Sequence of chain 1.C:
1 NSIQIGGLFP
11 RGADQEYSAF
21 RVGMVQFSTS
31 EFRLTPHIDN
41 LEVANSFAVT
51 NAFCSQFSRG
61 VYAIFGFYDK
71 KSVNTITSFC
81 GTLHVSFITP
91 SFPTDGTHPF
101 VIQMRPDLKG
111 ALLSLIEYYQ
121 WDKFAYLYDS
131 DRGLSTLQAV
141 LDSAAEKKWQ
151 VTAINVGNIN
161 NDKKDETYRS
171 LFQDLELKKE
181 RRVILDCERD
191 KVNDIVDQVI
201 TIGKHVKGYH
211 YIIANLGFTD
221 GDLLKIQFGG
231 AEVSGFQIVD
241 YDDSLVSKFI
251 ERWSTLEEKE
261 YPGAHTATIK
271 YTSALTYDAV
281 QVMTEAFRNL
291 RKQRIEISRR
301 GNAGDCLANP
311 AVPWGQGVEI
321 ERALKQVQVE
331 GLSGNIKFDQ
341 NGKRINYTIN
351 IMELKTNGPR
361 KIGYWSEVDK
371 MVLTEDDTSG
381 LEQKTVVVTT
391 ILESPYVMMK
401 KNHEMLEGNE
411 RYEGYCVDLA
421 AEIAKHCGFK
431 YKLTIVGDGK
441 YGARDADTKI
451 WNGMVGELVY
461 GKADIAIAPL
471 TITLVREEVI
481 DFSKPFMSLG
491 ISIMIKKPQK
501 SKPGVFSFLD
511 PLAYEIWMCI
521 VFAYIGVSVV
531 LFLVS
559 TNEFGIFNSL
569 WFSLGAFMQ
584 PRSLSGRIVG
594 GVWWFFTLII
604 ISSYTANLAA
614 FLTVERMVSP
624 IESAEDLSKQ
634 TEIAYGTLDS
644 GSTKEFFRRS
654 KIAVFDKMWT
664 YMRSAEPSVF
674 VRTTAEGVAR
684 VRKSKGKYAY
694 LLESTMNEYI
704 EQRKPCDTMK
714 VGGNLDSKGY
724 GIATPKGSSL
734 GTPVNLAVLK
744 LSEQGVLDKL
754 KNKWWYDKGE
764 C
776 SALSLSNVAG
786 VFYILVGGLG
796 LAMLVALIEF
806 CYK

Binding-site contacts:
Ligand atom N1 contacts residue GLU696 of chain 1.C at 3.5 Å (salt-bridge).
Ligand atom C6 contacts residue GLU696 of chain 1.C at 3.4 Å.
Ligand atom O92 contacts residue ARG476 of chain 1.C at 3.1 Å (salt-bridge).
Ligand atom N2 contacts residue GLU696 of chain 1.C at 3.8 Å.
Ligand atom O1 contacts residue GLU393 of chain 1.C at 3.6 Å.
Ligand atom O92 contacts residue SER645 of chain 1.C at 3.2 Å.
Ligand atom C7 contacts residue TYR441 of chain 1.C at 3.7 Å (hydrophobic).
Ligand atom C7 contacts residue GLU696 of chain 1.C at 3.8 Å.
Ligand atom O3 contacts residue MET699 of chain 1.C at 3.3 Å.
Ligand atom O1 contacts residue MET699 of chain 1.C at 3.9 Å.
Ligand atom O91 contacts residue ARG476 of chain 1.C at 2.9 Å (salt-bridge).
Ligand atom O4 contacts residue GLU696 of chain 1.C at 4.0 Å.
Ligand atom O91 contacts residue THR471 of chain 1.C at 2.7 Å (h-bond).
Ligand atom N8 contacts residue GLU696 of chain 1.C at 3.8 Å.
Ligand atom O4 contacts residue LEU695 of chain 1.C at 3.7 Å.
Ligand atom O2 contacts residue SER645 of chain 1.C at 2.6 Å (h-bond).
Ligand atom C5 contacts residue GLU696 of chain 1.C at 3.6 Å.
Ligand atom O92 contacts residue THR471 of chain 1.C at 3.4 Å (h-bond).
Ligand atom O2 contacts residue GLY644 of chain 1.C at 3.2 Å.
Ligand atom C2 contacts residue GLU696 of chain 1.C at 3.7 Å.
Ligand atom C2 contacts residue SER645 of chain 1.C at 3.8 Å.
Ligand atom N3 contacts residue LEU641 of chain 1.C at 3.8 Å.
Ligand atom C2 contacts residue THR646 of chain 1.C at 3.7 Å.
Ligand atom C6 contacts residue TYR441 of chain 1.C at 3.8 Å (hydrophobic).
Ligand atom O4 contacts residue THR646 of chain 1.C at 4.0 Å.
Ligand atom C8 contacts residue THR471 of chain 1.C at 3.4 Å.
Ligand atom N8 contacts residue THR471 of chain 1.C at 3.8 Å.
Ligand atom O1 contacts residue TYR441 of chain 1.C at 3.6 Å.
Ligand atom O91 contacts residue TYR441 of chain 1.C at 4.0 Å.
Ligand atom O91 contacts residue LEU470 of chain 1.C at 3.7 Å.
Ligand atom C9 contacts residue ARG476 of chain 1.C at 3.6 Å.
Ligand atom C9 contacts residue THR471 of chain 1.C at 3.0 Å.
Ligand atom N8 contacts residue TYR441 of chain 1.C at 3.4 Å.
Ligand atom O2 contacts residue THR646 of chain 1.C at 3.3 Å (h-bond).
Ligand atom O91 contacts residue PRO469 of chain 1.C at 3.8 Å.
Ligand atom C4 contacts residue THR646 of chain 1.C at 3.9 Å.
Ligand atom N3 contacts residue THR646 of chain 1.C at 3.1 Å (h-bond).
Ligand atom O3 contacts residue GLU696 of chain 1.C at 3.5 Å (salt-bridge).
Ligand atom N8 contacts residue PRO469 of chain 1.C at 3.0 Å (h-bond).
Ligand atom C8 contacts residue GLU696 of chain 1.C at 3.2 Å.

A protein and the small-molecule ligand that binds it are described below.
Small molecule (SMILES): N[C@@H](Cn1cc([N+](=O)[O-])c(=O)[nH]c1=O)C(=O)O